Sequence of chain 1.A:
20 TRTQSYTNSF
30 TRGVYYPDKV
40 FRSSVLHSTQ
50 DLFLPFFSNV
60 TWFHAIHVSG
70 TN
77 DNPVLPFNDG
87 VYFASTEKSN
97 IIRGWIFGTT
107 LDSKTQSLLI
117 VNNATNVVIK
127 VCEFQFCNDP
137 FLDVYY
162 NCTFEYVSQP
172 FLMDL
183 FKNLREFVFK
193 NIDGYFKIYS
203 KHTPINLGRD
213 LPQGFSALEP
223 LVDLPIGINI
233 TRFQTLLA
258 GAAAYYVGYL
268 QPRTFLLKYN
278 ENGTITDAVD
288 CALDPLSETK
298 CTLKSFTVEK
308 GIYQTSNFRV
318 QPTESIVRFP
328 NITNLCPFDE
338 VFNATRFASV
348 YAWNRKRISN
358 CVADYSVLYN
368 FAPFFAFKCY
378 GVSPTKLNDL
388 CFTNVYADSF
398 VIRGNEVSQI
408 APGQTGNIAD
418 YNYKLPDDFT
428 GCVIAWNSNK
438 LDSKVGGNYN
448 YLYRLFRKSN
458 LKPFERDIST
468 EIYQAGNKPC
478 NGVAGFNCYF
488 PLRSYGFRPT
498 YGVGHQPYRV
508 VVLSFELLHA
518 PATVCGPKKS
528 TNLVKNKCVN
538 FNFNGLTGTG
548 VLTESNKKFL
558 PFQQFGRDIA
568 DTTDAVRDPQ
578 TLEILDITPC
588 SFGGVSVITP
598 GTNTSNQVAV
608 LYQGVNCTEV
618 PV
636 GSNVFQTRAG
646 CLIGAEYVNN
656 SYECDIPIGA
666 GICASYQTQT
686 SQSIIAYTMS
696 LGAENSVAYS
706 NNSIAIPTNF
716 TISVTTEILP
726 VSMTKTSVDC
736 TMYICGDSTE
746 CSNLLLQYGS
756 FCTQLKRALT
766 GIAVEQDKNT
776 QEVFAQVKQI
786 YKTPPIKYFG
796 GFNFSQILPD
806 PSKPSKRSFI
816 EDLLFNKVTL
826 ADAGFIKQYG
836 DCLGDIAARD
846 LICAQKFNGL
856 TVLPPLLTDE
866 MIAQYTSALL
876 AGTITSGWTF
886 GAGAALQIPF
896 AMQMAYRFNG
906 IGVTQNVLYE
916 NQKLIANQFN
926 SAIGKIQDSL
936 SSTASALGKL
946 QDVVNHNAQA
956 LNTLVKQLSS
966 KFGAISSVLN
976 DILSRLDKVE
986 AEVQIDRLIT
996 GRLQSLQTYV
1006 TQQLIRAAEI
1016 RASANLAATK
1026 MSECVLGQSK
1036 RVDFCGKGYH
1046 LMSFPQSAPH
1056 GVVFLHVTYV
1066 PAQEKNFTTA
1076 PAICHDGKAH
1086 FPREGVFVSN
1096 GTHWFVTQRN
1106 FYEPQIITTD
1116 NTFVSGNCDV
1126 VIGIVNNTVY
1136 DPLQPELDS

A protein and the small-molecule ligand that binds it are described below.
Small molecule (SMILES): CC(=O)N[C@@H]1[C@@H](O)[C@H](O)[C@@H](CO)O[C@H]1O

Binding-site contacts:
Ligand atom C8 contacts residue ASN367 of chain 1.A at 4.3 Å.
Ligand atom C8 contacts residue ASN340 of chain 1.A at 4.4 Å.
Ligand atom C7 contacts residue ASN340 of chain 1.A at 3.2 Å.
Ligand atom C1 contacts residue ASN340 of chain 1.A at 1.4 Å.
Ligand atom C3 contacts residue ASN340 of chain 1.A at 3.8 Å.
Ligand atom O7 contacts residue ASN340 of chain 1.A at 3.2 Å (h-bond).
Ligand atom C5 contacts residue ASN340 of chain 1.A at 3.7 Å.
Ligand atom C8 contacts residue PHE368 of chain 1.A at 3.7 Å (hydrophobic).
Ligand atom C4 contacts residue ASN340 of chain 1.A at 4.2 Å.
Ligand atom N2 contacts residue ASN340 of chain 1.A at 2.9 Å (h-bond).
Ligand atom O5 contacts residue ASN340 of chain 1.A at 2.4 Å (h-bond).
Ligand atom C2 contacts residue ASN340 of chain 1.A at 2.5 Å.